Binding-site contacts:
Ligand atom C17 contacts residue GLU93 of chain 1.I at 3.4 Å.
Ligand atom C6 contacts residue VAL147 of chain 1.I at 4.0 Å (hydrophobic).
Ligand atom C13 contacts residue TYR98 of chain 1.I at 3.5 Å (hydrophobic).
Ligand atom C6 contacts residue MET259 of chain 1.I at 3.9 Å (hydrophobic).
Ligand atom O19 contacts residue GLU93 of chain 1.I at 3.5 Å (salt-bridge).
Ligand atom O19 contacts residue TYR98 of chain 1.I at 3.3 Å.
Ligand atom O18 contacts residue MET273 of chain 1.I at 4.0 Å.
Ligand atom C26 contacts residue ASN227 of chain 1.I at 3.8 Å.
Ligand atom C17 contacts residue MET89 of chain 1.I at 3.4 Å (hydrophobic).
Ligand atom C17 contacts residue TYR98 of chain 1.I at 3.6 Å (hydrophobic).
Ligand atom C1 contacts residue MET259 of chain 1.I at 3.4 Å (hydrophobic).
Ligand atom C11 contacts residue LEU272 of chain 1.I at 4.1 Å (hydrophobic).
Ligand atom C11 contacts residue LEU143 of chain 1.I at 4.1 Å (hydrophobic).
Ligand atom O19 contacts residue LEU272 of chain 1.I at 3.5 Å.
Ligand atom C21 contacts residue MET144 of chain 1.I at 3.5 Å (hydrophobic).
Ligand atom O17 contacts residue ASN227 of chain 1.I at 4.1 Å.
Ligand atom C12 contacts residue LEU272 of chain 1.I at 3.5 Å (hydrophobic).
Ligand atom C20 contacts residue LEU143 of chain 1.I at 3.9 Å (hydrophobic).
Ligand atom C26 contacts residue PHE269 of chain 1.I at 3.7 Å (hydrophobic).
Ligand atom C21 contacts residue PHE269 of chain 1.I at 3.9 Å (hydrophobic).
Ligand atom C26 contacts residue HIS230 of chain 1.I at 2.8 Å.
Ligand atom C13 contacts residue LEU272 of chain 1.I at 3.6 Å (hydrophobic).
Ligand atom C12 contacts residue TYR98 of chain 1.I at 4.0 Å (hydrophobic).
Ligand atom C17 contacts residue LEU92 of chain 1.I at 3.4 Å (hydrophobic).
Ligand atom O8 contacts residue MET144 of chain 1.I at 3.6 Å.
Ligand atom C3 contacts residue PHE269 of chain 1.I at 4.0 Å (hydrophobic).
Ligand atom C26 contacts residue MET259 of chain 1.I at 3.3 Å (hydrophobic).
Ligand atom O19 contacts residue ARG11 of chain 1.J at 4.1 Å.
Ligand atom C9 contacts residue PHE269 of chain 1.I at 4.0 Å (hydrophobic).
Ligand atom C6 contacts residue TYR308 of chain 1.I at 3.6 Å (hydrophobic).
Ligand atom O7 contacts residue MET89 of chain 1.I at 3.5 Å.
Ligand atom C1 contacts residue ASN227 of chain 1.I at 4.0 Å.
Ligand atom O17 contacts residue MET259 of chain 1.I at 3.9 Å.
Ligand atom O18 contacts residue PHE140 of chain 1.I at 3.6 Å.
Ligand atom C2 contacts residue MET144 of chain 1.I at 3.6 Å (hydrophobic).
Ligand atom C11 contacts residue ARG11 of chain 1.J at 3.8 Å.
Ligand atom C3 contacts residue MET144 of chain 1.I at 3.5 Å (hydrophobic).
Ligand atom C2 contacts residue MET259 of chain 1.I at 3.6 Å (hydrophobic).
Ligand atom C10 contacts residue LEU143 of chain 1.I at 4.0 Å (hydrophobic).
Ligand atom O17 contacts residue MET144 of chain 1.I at 3.3 Å (h-bond).

Sequence of chain 1.J:
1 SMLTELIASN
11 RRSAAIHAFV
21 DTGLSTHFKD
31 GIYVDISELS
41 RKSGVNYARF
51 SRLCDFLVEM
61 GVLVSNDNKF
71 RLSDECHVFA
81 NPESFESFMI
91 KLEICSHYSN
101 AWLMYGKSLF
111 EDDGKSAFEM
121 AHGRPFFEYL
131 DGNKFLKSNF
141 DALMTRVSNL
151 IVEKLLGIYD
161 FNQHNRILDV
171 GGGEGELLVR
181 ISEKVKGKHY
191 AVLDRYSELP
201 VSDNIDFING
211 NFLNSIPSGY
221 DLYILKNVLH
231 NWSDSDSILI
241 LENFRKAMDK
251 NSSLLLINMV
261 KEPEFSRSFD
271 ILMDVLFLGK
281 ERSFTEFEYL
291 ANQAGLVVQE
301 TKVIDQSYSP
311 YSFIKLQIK

A small-molecule ligand and the protein it binds are described below.
Small molecule (SMILES): COc1cc(O)c2c(c1)C(=O)c1cccc(OC)c1C2=O

Sequence of chain 1.I:
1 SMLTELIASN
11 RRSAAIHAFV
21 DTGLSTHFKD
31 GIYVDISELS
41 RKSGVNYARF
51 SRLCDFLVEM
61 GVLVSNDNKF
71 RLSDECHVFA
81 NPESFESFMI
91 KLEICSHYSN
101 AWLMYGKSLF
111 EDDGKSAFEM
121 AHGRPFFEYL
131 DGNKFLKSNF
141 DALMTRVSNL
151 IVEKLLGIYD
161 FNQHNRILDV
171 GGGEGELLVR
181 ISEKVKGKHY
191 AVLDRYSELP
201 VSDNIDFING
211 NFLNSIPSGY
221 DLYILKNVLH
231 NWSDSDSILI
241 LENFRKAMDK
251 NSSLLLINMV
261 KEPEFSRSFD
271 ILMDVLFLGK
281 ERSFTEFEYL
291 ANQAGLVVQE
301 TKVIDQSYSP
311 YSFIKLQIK